A protein and the small-molecule ligand that binds it are described below.
Small molecule (SMILES): CC(=O)N[C@@H]1[C@@H](O)[C@H](O)[C@@H](CO)O[C@H]1O

Binding-site contacts:
Ligand atom O7 contacts residue SER350 of chain 3.A at 3.4 Å (h-bond).
Ligand atom C8 contacts residue ASN354 of chain 3.A at 4.3 Å.
Ligand atom C3 contacts residue ASN354 of chain 3.A at 3.8 Å.
Ligand atom C7 contacts residue ASN354 of chain 3.A at 3.1 Å.
Ligand atom C4 contacts residue ASN354 of chain 3.A at 4.2 Å.
Ligand atom C5 contacts residue ASN354 of chain 3.A at 3.6 Å.
Ligand atom C1 contacts residue ASN354 of chain 3.A at 1.4 Å.
Ligand atom C2 contacts residue ASN354 of chain 3.A at 2.4 Å.
Ligand atom C8 contacts residue SER350 of chain 3.A at 3.3 Å.
Ligand atom N2 contacts residue ASN354 of chain 3.A at 2.9 Å (h-bond).
Ligand atom O7 contacts residue GLY351 of chain 3.A at 4.0 Å.
Ligand atom C7 contacts residue SER350 of chain 3.A at 3.9 Å.
Ligand atom O7 contacts residue ASN354 of chain 3.A at 3.1 Å (h-bond).
Ligand atom O5 contacts residue ASN354 of chain 3.A at 2.4 Å (h-bond).

Sequence of chain 3.A:
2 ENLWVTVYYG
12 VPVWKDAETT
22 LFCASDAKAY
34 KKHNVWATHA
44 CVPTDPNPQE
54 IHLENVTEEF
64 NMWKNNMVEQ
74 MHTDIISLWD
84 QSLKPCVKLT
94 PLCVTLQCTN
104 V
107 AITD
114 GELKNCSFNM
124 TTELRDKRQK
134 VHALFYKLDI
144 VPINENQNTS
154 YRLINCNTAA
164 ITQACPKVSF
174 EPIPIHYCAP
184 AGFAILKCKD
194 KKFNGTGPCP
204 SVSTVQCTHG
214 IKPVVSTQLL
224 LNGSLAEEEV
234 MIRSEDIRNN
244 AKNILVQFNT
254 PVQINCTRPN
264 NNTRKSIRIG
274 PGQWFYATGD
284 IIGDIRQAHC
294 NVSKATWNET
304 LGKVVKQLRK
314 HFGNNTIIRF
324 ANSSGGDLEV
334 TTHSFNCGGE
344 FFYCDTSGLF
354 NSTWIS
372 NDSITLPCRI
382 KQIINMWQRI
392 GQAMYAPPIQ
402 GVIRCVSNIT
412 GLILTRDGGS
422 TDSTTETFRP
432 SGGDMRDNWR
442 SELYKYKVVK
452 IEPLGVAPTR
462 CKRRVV